Sequence of chain 1.B:
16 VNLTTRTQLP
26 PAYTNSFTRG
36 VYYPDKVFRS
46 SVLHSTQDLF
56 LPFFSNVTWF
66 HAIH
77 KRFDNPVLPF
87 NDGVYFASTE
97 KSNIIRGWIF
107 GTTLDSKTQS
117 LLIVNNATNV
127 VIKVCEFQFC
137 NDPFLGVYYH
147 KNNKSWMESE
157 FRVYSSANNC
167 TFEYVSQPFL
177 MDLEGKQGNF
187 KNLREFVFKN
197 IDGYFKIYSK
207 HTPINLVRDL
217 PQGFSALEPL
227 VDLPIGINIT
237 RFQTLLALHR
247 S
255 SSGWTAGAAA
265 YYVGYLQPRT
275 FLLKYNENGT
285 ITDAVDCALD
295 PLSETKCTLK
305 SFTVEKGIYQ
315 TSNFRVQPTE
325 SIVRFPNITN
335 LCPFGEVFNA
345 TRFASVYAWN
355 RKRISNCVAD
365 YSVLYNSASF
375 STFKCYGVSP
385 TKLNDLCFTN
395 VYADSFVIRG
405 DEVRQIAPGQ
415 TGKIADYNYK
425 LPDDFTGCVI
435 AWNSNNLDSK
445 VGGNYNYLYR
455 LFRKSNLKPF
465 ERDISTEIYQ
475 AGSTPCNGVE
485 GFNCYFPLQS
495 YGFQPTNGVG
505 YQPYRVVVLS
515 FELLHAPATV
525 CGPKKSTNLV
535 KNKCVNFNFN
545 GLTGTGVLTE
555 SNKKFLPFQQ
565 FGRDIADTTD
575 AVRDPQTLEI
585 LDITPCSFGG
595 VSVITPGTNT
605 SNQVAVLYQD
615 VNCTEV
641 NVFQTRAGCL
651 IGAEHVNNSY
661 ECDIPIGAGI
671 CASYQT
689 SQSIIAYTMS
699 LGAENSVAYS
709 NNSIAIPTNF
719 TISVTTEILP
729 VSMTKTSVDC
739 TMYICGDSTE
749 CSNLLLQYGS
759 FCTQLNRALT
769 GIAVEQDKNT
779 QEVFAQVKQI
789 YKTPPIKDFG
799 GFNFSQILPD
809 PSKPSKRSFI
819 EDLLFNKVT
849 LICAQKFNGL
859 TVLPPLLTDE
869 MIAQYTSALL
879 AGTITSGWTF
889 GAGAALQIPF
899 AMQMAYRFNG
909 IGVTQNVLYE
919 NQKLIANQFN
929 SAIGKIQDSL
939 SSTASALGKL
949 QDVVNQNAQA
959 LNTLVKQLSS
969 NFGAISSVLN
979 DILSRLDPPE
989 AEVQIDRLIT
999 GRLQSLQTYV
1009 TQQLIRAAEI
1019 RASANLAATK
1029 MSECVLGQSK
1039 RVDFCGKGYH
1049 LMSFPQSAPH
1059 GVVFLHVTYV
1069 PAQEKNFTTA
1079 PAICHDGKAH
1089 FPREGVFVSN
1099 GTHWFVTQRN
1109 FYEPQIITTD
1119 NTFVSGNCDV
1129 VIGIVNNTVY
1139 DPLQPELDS

Binding-site contacts:
Ligand atom C3 contacts residue THR1100 of chain 1.B at 3.5 Å.
Ligand atom C1 contacts residue ASN1098 of chain 1.B at 1.5 Å.
Ligand atom C8 contacts residue THR1100 of chain 1.B at 4.1 Å.
Ligand atom O5 contacts residue THR1100 of chain 1.B at 2.2 Å (h-bond).
Ligand atom C4 contacts residue ASN1098 of chain 1.B at 4.1 Å.
Ligand atom C5 contacts residue PHE1103 of chain 1.B at 4.2 Å (hydrophobic).
Ligand atom C7 contacts residue THR1100 of chain 1.B at 3.4 Å.
Ligand atom C1 contacts residue THR1100 of chain 1.B at 1.6 Å.
Ligand atom C3 contacts residue ASN1098 of chain 1.B at 3.7 Å.
Ligand atom O6 contacts residue PHE1103 of chain 1.B at 3.4 Å.
Ligand atom O7 contacts residue ASN1098 of chain 1.B at 3.6 Å.
Ligand atom O5 contacts residue ASN1098 of chain 1.B at 2.4 Å (h-bond).
Ligand atom C5 contacts residue ASN1098 of chain 1.B at 3.7 Å.
Ligand atom C7 contacts residue ASN1098 of chain 1.B at 3.6 Å.
Ligand atom C2 contacts residue THR1100 of chain 1.B at 3.1 Å.
Ligand atom O5 contacts residue PHE1103 of chain 1.B at 3.5 Å.
Ligand atom N2 contacts residue THR1100 of chain 1.B at 3.7 Å.
Ligand atom C2 contacts residue ASN1098 of chain 1.B at 2.2 Å.
Ligand atom C6 contacts residue PHE1103 of chain 1.B at 3.5 Å (hydrophobic).
Ligand atom C5 contacts residue THR1100 of chain 1.B at 3.0 Å.
Ligand atom N2 contacts residue ASN1098 of chain 1.B at 2.6 Å (h-bond).
Ligand atom O7 contacts residue GLY1099 of chain 1.B at 4.0 Å.
Ligand atom O7 contacts residue THR1100 of chain 1.B at 3.2 Å.
Ligand atom C6 contacts residue THR1100 of chain 1.B at 4.1 Å.
Ligand atom C4 contacts residue THR1100 of chain 1.B at 4.1 Å.

A protein and the small-molecule ligand that binds it are described below.
Small molecule (SMILES): CC(=O)N[C@H]1[C@H](O[C@H]2[C@H](O)[C@@H](NC(C)=O)CO[C@@H]2CO)O[C@H](CO)[C@@H](O)[C@@H]1O